The small molecule below binds the protein below.
Small molecule (SMILES): CC(=O)N[C@@H]1[C@@H](O)[C@H](O)[C@@H](CO)O[C@H]1O

Binding-site contacts:
Ligand atom C3 contacts residue ASN112 of chain 1.A at 3.8 Å.
Ligand atom O7 contacts residue ASN112 of chain 1.A at 3.8 Å.
Ligand atom C8 contacts residue PRO111 of chain 1.A at 3.9 Å (hydrophobic).
Ligand atom O5 contacts residue ASN112 of chain 1.A at 2.3 Å (h-bond).
Ligand atom C1 contacts residue ASN112 of chain 1.A at 1.4 Å.
Ligand atom C7 contacts residue ASN112 of chain 1.A at 3.6 Å.
Ligand atom N2 contacts residue ASN112 of chain 1.A at 3.0 Å (h-bond).
Ligand atom C8 contacts residue ASN112 of chain 1.A at 4.4 Å.
Ligand atom O7 contacts residue PRO111 of chain 1.A at 4.5 Å.
Ligand atom C4 contacts residue ASN112 of chain 1.A at 4.2 Å.
Ligand atom C8 contacts residue ARG109 of chain 1.A at 3.9 Å.
Ligand atom C7 contacts residue PRO111 of chain 1.A at 4.4 Å (hydrophobic).
Ligand atom C2 contacts residue ASN112 of chain 1.A at 2.4 Å.
Ligand atom C5 contacts residue ASN112 of chain 1.A at 3.6 Å.
Ligand atom C8 contacts residue ILE110 of chain 1.A at 3.4 Å (hydrophobic).

Sequence of chain 1.A:
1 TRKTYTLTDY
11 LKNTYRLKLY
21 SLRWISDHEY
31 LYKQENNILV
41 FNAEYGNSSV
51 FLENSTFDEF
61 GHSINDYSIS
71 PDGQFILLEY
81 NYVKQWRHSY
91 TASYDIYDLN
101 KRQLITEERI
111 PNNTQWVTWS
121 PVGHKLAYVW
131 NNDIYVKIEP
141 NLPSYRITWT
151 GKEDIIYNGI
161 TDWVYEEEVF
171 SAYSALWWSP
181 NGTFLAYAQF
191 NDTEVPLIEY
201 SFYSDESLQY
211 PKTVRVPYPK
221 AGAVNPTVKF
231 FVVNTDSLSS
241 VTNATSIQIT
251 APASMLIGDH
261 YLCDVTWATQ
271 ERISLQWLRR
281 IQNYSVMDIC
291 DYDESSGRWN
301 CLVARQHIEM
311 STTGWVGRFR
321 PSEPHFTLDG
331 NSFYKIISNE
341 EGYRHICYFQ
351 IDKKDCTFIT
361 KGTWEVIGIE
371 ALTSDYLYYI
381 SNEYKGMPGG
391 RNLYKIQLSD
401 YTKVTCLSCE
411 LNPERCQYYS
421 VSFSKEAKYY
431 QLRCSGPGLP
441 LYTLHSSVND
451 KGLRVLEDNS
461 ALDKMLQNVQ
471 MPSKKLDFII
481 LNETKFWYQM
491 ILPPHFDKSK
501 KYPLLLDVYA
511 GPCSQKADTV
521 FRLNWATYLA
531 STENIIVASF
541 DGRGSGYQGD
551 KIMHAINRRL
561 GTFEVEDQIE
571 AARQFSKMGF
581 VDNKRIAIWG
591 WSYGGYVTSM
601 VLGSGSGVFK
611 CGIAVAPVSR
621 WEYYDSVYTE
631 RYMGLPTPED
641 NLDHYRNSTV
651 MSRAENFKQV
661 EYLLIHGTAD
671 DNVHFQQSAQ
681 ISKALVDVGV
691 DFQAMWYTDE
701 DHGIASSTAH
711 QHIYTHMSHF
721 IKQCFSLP